The small molecule below binds the protein below.
Small molecule (SMILES): CC(=O)N[C@H]1[C@H](O[C@H]2[C@H](O)[C@@H](NC(C)=O)CO[C@@H]2CO)O[C@H](CO)[C@@H](O)[C@@H]1O

Sequence of chain 56.A:
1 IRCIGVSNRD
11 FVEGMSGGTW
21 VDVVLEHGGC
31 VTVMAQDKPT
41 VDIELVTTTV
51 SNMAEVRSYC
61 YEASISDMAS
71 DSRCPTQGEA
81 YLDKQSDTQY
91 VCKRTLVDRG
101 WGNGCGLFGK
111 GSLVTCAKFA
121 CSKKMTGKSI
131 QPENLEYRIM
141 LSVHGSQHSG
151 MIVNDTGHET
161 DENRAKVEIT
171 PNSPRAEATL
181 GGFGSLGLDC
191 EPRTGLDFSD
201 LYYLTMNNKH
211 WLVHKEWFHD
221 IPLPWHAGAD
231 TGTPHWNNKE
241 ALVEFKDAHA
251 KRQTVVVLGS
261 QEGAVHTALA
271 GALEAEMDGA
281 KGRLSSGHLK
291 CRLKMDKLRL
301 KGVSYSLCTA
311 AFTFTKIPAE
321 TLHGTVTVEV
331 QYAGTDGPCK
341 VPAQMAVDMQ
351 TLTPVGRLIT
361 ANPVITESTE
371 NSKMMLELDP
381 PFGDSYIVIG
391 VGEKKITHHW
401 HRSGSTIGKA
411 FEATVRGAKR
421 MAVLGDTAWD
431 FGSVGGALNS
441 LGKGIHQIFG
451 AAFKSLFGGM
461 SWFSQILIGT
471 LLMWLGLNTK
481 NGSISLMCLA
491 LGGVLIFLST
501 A

Binding-site contacts:
Ligand atom C1 contacts residue ASN154 of chain 56.A at 3.0 Å.
Ligand atom O5 contacts residue ASN154 of chain 56.A at 4.0 Å.
Ligand atom O5 contacts residue THR156 of chain 56.A at 4.2 Å.
Ligand atom C3 contacts residue THR156 of chain 56.A at 4.0 Å.
Ligand atom O7 contacts residue ASN154 of chain 56.A at 3.3 Å (h-bond).
Ligand atom C2 contacts residue ASN154 of chain 56.A at 4.0 Å.
Ligand atom O7 contacts residue GLY150 of chain 56.A at 3.4 Å (h-bond).
Ligand atom C8 contacts residue ASN154 of chain 56.A at 3.9 Å.
Ligand atom C7 contacts residue ASN154 of chain 56.A at 3.5 Å.
Ligand atom C1 contacts residue THR156 of chain 56.A at 3.4 Å.
Ligand atom C1 contacts residue MET151 of chain 56.A at 4.4 Å (hydrophobic).
Ligand atom C5 contacts residue THR156 of chain 56.A at 4.3 Å.
Ligand atom N2 contacts residue ASN154 of chain 56.A at 3.8 Å.
Ligand atom C7 contacts residue GLY150 of chain 56.A at 4.3 Å.
Ligand atom N2 contacts residue THR156 of chain 56.A at 3.8 Å.
Ligand atom C2 contacts residue THR156 of chain 56.A at 3.9 Å.